This protein binds this small molecule.
Small molecule (SMILES): CC(=O)N[C@@H]1[C@@H](O)[C@H](O)[C@@H](CO)O[C@H]1O

Sequence of chain 1.C:
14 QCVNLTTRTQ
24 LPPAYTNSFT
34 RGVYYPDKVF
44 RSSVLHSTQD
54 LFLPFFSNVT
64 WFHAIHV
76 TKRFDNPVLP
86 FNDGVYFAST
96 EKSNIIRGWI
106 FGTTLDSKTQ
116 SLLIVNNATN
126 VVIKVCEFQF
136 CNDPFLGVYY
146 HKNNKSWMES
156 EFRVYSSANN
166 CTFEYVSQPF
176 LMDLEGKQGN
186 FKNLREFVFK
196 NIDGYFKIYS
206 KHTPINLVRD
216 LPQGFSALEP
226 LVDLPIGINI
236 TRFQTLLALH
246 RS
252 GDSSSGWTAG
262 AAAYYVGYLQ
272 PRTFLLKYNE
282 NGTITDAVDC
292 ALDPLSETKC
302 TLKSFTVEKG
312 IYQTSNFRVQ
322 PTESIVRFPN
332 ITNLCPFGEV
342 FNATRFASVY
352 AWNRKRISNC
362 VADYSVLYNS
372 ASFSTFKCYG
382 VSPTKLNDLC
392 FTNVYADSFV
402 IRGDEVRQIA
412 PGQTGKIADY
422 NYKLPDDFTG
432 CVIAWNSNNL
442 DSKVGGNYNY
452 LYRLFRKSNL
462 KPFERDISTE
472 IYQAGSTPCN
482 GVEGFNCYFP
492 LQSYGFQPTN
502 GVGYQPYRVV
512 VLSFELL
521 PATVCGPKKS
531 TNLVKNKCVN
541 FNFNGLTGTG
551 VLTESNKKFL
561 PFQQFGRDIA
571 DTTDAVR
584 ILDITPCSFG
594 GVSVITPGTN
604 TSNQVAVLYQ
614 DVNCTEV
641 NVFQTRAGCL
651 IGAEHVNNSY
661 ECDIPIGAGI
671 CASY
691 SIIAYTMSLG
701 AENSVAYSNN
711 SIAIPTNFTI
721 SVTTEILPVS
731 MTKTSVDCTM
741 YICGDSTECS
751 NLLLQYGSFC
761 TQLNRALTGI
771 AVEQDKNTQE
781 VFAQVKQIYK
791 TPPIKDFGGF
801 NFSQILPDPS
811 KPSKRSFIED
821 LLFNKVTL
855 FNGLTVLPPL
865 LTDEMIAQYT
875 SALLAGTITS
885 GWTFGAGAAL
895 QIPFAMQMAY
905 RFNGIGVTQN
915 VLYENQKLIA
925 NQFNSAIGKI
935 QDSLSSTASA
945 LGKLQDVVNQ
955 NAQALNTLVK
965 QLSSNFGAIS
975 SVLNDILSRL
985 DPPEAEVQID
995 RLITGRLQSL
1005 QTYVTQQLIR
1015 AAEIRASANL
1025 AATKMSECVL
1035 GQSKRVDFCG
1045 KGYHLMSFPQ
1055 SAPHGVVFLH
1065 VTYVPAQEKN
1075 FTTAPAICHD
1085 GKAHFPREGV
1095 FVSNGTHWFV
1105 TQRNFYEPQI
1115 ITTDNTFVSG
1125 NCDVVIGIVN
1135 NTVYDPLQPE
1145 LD

Binding-site contacts:
Ligand atom O5 contacts residue ASN603 of chain 1.C at 2.4 Å (h-bond).
Ligand atom C3 contacts residue ASN603 of chain 1.C at 3.8 Å.
Ligand atom O7 contacts residue ASN603 of chain 1.C at 2.8 Å (h-bond).
Ligand atom C2 contacts residue ASN603 of chain 1.C at 2.5 Å.
Ligand atom C7 contacts residue ASN603 of chain 1.C at 3.2 Å.
Ligand atom C5 contacts residue ASN603 of chain 1.C at 3.7 Å.
Ligand atom C1 contacts residue ASN603 of chain 1.C at 1.4 Å.
Ligand atom N2 contacts residue ASN603 of chain 1.C at 2.9 Å (h-bond).
Ligand atom C8 contacts residue ASN603 of chain 1.C at 4.0 Å.
Ligand atom C4 contacts residue ASN603 of chain 1.C at 4.3 Å.